Binding-site contacts:
Ligand atom O7 contacts residue ASN157 of chain 2.A at 3.0 Å (h-bond).
Ligand atom C7 contacts residue ASN157 of chain 2.A at 3.4 Å.
Ligand atom C8 contacts residue TYR126 of chain 1.A at 3.6 Å (hydrophobic).
Ligand atom C7 contacts residue SER122 of chain 2.A at 4.2 Å.
Ligand atom C8 contacts residue SER159 of chain 2.A at 3.8 Å.
Ligand atom N2 contacts residue ASP120 of chain 2.A at 3.3 Å (salt-bridge).
Ligand atom O7 contacts residue TYR126 of chain 1.A at 4.4 Å.
Ligand atom O5 contacts residue ASN157 of chain 2.A at 3.6 Å (h-bond).
Ligand atom C2 contacts residue ASN157 of chain 2.A at 3.5 Å.
Ligand atom N2 contacts residue ASN157 of chain 2.A at 3.6 Å (h-bond).
Ligand atom C7 contacts residue PRO127 of chain 1.A at 4.2 Å (hydrophobic).
Ligand atom O7 contacts residue SER122 of chain 2.A at 4.3 Å.
Ligand atom C8 contacts residue ASP120 of chain 2.A at 3.4 Å.
Ligand atom C2 contacts residue ASP120 of chain 2.A at 4.4 Å.
Ligand atom C7 contacts residue ASP120 of chain 2.A at 4.0 Å.
Ligand atom C2 contacts residue SER159 of chain 2.A at 4.3 Å.
Ligand atom C8 contacts residue ASN157 of chain 2.A at 4.4 Å.
Ligand atom O3 contacts residue PRO127 of chain 1.A at 4.0 Å.
Ligand atom O7 contacts residue PRO127 of chain 1.A at 3.5 Å.
Ligand atom C7 contacts residue GLN128 of chain 1.A at 4.0 Å.
Ligand atom C1 contacts residue SER159 of chain 2.A at 4.0 Å.
Ligand atom C2 contacts residue PRO127 of chain 1.A at 4.3 Å (hydrophobic).
Ligand atom C7 contacts residue TYR126 of chain 1.A at 4.2 Å (hydrophobic).
Ligand atom N2 contacts residue SER159 of chain 2.A at 3.4 Å (h-bond).
Ligand atom O7 contacts residue GLN128 of chain 1.A at 2.9 Å (h-bond).
Ligand atom C8 contacts residue SER122 of chain 2.A at 3.2 Å.
Ligand atom C1 contacts residue ASN157 of chain 2.A at 2.7 Å.
Ligand atom C7 contacts residue SER159 of chain 2.A at 3.9 Å.

Sequence of chain 2.A:
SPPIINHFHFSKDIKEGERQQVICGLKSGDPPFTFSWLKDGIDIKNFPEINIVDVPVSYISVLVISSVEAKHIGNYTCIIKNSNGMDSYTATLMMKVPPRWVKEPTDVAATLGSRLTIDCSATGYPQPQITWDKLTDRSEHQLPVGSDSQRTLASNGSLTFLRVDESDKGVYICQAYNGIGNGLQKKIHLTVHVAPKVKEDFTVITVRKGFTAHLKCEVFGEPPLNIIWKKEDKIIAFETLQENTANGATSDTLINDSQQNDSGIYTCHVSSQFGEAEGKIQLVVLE

Sequence of chain 1.A:
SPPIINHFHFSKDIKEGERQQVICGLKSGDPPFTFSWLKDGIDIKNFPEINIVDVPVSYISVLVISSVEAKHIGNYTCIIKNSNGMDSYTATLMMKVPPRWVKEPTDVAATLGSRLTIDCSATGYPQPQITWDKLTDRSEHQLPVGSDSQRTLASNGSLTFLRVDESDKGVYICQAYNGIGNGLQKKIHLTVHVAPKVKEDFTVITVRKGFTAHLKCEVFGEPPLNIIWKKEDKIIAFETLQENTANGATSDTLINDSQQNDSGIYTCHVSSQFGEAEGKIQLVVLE

This protein binds this small molecule.
Small molecule (SMILES): CC(=O)N[C@@H]1[C@@H](O)[C@H](O)[C@@H](CO)O[C@H]1O